Binding-site contacts:
Ligand atom C9 contacts residue ALA36 of chain 1.A at 3.6 Å (hydrophobic).
Ligand atom N8 contacts residue GLU85 of chain 1.A at 4.0 Å.
Ligand atom O12 contacts residue ASP148 of chain 1.A at 3.5 Å (salt-bridge).
Ligand atom N8 contacts residue LEU137 of chain 1.A at 4.0 Å.
Ligand atom C3 contacts residue LEU137 of chain 1.A at 3.3 Å (hydrophobic).
Ligand atom C2 contacts residue LEU137 of chain 1.A at 3.5 Å (hydrophobic).
Ligand atom C9 contacts residue LEU137 of chain 1.A at 3.7 Å (hydrophobic).
Ligand atom N7 contacts residue LEU137 of chain 1.A at 3.5 Å.
Ligand atom C9 contacts residue GLU85 of chain 1.A at 2.9 Å.
Ligand atom N13 contacts residue CYS87 of chain 1.A at 3.4 Å (h-bond).
Ligand atom C6 contacts residue CYS87 of chain 1.A at 3.9 Å (hydrophobic).
Ligand atom S10 contacts residue VAL23 of chain 1.A at 3.6 Å.
Ligand atom N4 contacts residue LEU15 of chain 1.A at 4.2 Å.
Ligand atom N7 contacts residue ALA36 of chain 1.A at 3.5 Å.
Ligand atom N8 contacts residue TYR86 of chain 1.A at 3.7 Å.
Ligand atom N1 contacts residue VAL23 of chain 1.A at 3.4 Å.
Ligand atom O12 contacts residue TYR20 of chain 1.A at 3.1 Å (h-bond).
Ligand atom N4 contacts residue VAL23 of chain 1.A at 4.0 Å.
Ligand atom C5 contacts residue VAL23 of chain 1.A at 3.6 Å (hydrophobic).
Ligand atom N15 contacts residue GLY16 of chain 1.A at 3.1 Å (h-bond).
Ligand atom C11 contacts residue VAL23 of chain 1.A at 3.6 Å (hydrophobic).
Ligand atom N8 contacts residue CYS87 of chain 1.A at 2.9 Å (h-bond).
Ligand atom N15 contacts residue TYR20 of chain 1.A at 4.1 Å.
Ligand atom C11 contacts residue TYR20 of chain 1.A at 4.0 Å (hydrophobic).
Ligand atom C3 contacts residue VAL23 of chain 1.A at 3.8 Å (hydrophobic).
Ligand atom C5 contacts residue LEU137 of chain 1.A at 4.1 Å (hydrophobic).
Ligand atom C9 contacts residue CYS87 of chain 1.A at 3.3 Å (hydrophobic).
Ligand atom C3 contacts residue ALA36 of chain 1.A at 4.1 Å (hydrophobic).
Ligand atom C6 contacts residue LEU15 of chain 1.A at 4.0 Å (hydrophobic).
Ligand atom N1 contacts residue LEU137 of chain 1.A at 3.7 Å.
Ligand atom N7 contacts residue GLU85 of chain 1.A at 3.4 Å (salt-bridge).
Ligand atom C14 contacts residue VAL23 of chain 1.A at 3.3 Å (hydrophobic).
Ligand atom S10 contacts residue GLY16 of chain 1.A at 3.9 Å.
Ligand atom N13 contacts residue LEU15 of chain 1.A at 3.8 Å.
Ligand atom C9 contacts residue TYR86 of chain 1.A at 3.6 Å (hydrophobic).
Ligand atom O12 contacts residue LYS38 of chain 1.A at 4.1 Å.
Ligand atom N4 contacts residue LEU137 of chain 1.A at 4.1 Å.
Ligand atom C6 contacts residue LEU137 of chain 1.A at 3.9 Å (hydrophobic).
Ligand atom N13 contacts residue TYR86 of chain 1.A at 4.1 Å.
Ligand atom N15 contacts residue VAL23 of chain 1.A at 3.8 Å.

Sequence of chain 1.A:
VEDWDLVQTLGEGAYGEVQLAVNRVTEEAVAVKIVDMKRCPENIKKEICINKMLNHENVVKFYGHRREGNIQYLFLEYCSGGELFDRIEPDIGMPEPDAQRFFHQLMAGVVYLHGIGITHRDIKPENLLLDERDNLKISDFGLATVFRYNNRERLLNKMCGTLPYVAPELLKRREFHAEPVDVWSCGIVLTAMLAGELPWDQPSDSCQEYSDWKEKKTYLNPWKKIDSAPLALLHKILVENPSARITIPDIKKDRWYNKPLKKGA

The protein below binds the small molecule below.
Small molecule (SMILES): NC(=O)CSc1nc2ncnc(N)c2[nH]1